Binding-site contacts:
Ligand atom O5 contacts residue ASN366 of chain 1.F at 2.4 Å (h-bond).
Ligand atom C3 contacts residue ASN366 of chain 1.F at 3.8 Å.
Ligand atom C8 contacts residue THR250 of chain 1.F at 3.6 Å.
Ligand atom C2 contacts residue ASN366 of chain 1.F at 2.4 Å.
Ligand atom C7 contacts residue ASN366 of chain 1.F at 3.8 Å.
Ligand atom C4 contacts residue ASN366 of chain 1.F at 4.2 Å.
Ligand atom C7 contacts residue THR250 of chain 1.F at 4.3 Å.
Ligand atom C5 contacts residue GLN343 of chain 1.F at 4.5 Å.
Ligand atom N2 contacts residue ASN366 of chain 1.F at 2.9 Å (h-bond).
Ligand atom C5 contacts residue ASN366 of chain 1.F at 3.7 Å.
Ligand atom N2 contacts residue THR250 of chain 1.F at 3.9 Å.
Ligand atom C6 contacts residue GLN343 of chain 1.F at 4.2 Å.
Ligand atom C1 contacts residue ASN366 of chain 1.F at 1.4 Å.
Ligand atom O7 contacts residue ASN366 of chain 1.F at 4.3 Å.

This protein binds this small molecule.
Small molecule (SMILES): CC(=O)N[C@@H]1[C@@H](O)[C@H](O)[C@@H](CO)O[C@H]1O

Sequence of chain 1.F:
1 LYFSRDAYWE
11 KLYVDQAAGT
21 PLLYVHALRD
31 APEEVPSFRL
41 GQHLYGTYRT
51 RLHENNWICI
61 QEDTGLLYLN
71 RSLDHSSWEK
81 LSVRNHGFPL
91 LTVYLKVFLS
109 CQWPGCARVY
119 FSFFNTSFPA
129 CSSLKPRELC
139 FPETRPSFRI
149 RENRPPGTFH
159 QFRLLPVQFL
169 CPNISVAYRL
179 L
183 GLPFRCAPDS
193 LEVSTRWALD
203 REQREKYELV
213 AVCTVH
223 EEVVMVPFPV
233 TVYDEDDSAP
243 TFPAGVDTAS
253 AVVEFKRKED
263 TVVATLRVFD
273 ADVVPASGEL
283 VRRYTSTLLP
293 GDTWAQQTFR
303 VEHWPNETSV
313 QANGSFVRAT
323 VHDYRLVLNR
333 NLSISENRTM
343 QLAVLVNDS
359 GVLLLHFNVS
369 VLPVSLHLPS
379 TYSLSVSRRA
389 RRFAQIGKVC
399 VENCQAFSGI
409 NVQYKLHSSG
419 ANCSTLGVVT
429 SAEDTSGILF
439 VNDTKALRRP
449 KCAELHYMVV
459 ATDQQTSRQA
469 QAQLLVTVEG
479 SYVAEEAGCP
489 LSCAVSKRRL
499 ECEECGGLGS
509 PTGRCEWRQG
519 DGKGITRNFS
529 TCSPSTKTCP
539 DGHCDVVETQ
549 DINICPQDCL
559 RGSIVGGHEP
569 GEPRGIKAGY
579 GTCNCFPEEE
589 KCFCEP